A protein and the small-molecule ligand that binds it are described below.
Small molecule (SMILES): CC(=O)N[C@H]1[C@H](O[C@H]2[C@H](O)[C@@H](NC(C)=O)CO[C@@H]2CO)O[C@H](CO)[C@@H](O)[C@@H]1O

Binding-site contacts:
Ligand atom C3 contacts residue ASN11 of chain 1.A at 3.8 Å.
Ligand atom N2 contacts residue ASN11 of chain 1.A at 2.9 Å (h-bond).
Ligand atom C8 contacts residue ASN11 of chain 1.A at 4.3 Å.
Ligand atom C7 contacts residue ASN11 of chain 1.A at 3.2 Å.
Ligand atom O5 contacts residue ASN11 of chain 1.A at 2.5 Å (h-bond).
Ligand atom C4 contacts residue ASN11 of chain 1.A at 4.3 Å.
Ligand atom C5 contacts residue ASN11 of chain 1.A at 3.6 Å.
Ligand atom C2 contacts residue ASN11 of chain 1.A at 2.6 Å.
Ligand atom O7 contacts residue ASN11 of chain 1.A at 3.1 Å (h-bond).
Ligand atom C1 contacts residue ASN11 of chain 1.A at 1.4 Å.

Sequence of chain 1.A:
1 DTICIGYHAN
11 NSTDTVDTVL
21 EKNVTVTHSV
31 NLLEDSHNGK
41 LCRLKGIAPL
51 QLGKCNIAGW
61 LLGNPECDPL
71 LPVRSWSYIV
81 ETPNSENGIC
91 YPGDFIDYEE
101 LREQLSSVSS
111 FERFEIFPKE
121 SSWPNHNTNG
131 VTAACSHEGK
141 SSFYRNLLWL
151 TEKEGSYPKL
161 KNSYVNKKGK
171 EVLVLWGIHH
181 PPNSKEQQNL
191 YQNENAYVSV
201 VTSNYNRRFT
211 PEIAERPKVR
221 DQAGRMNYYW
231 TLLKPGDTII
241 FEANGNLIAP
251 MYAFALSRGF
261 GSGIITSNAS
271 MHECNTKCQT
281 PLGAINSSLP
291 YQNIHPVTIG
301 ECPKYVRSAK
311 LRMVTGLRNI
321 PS